Sequence of chain 3.F:
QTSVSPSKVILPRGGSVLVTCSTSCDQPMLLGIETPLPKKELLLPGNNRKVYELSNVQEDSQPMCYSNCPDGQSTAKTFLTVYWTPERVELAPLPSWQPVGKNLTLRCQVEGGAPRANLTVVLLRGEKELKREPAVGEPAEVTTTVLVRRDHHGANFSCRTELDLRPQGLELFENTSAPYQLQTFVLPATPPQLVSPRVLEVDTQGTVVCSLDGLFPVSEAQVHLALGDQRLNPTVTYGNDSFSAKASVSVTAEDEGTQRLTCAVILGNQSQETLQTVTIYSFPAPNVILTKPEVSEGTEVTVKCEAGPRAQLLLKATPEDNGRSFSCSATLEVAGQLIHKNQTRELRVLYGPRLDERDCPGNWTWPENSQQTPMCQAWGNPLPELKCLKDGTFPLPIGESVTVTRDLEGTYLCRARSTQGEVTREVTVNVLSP

Binding-site contacts:
Ligand atom O7 contacts residue ASN358 of chain 3.F at 3.3 Å (h-bond).
Ligand atom N2 contacts residue ASN358 of chain 3.F at 2.9 Å (h-bond).
Ligand atom C1 contacts residue ASN358 of chain 3.F at 1.4 Å.
Ligand atom C3 contacts residue ASN358 of chain 3.F at 3.8 Å.
Ligand atom O5 contacts residue ASN358 of chain 3.F at 2.4 Å (h-bond).
Ligand atom O7 contacts residue SER343 of chain 3.F at 4.3 Å.
Ligand atom C7 contacts residue ASN358 of chain 3.F at 3.4 Å.
Ligand atom C4 contacts residue ASN358 of chain 3.F at 4.2 Å.
Ligand atom O7 contacts residue SER345 of chain 3.F at 4.2 Å.
Ligand atom C2 contacts residue ASN358 of chain 3.F at 2.5 Å.
Ligand atom C5 contacts residue ASN358 of chain 3.F at 3.6 Å.

The protein below binds the small molecule below.
Small molecule (SMILES): CC(=O)N[C@@H]1[C@@H](O)[C@H](O)[C@@H](CO)O[C@H]1O